Sequence of chain 1.B:
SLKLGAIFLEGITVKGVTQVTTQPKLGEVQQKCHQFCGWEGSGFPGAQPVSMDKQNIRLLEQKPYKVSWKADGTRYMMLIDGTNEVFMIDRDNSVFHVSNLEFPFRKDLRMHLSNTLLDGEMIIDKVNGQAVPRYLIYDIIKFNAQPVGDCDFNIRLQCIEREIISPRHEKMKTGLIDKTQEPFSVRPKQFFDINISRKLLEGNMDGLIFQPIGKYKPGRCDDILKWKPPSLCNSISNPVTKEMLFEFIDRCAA

Binding-site contacts:
Ligand atom CZ contacts residue CYS159 of chain 1.B at 3.8 Å (hydrophobic).
Ligand atom CD1 contacts residue PHE143 of chain 1.B at 3.9 Å (hydrophobic).
Ligand atom OG contacts residue ARG162 of chain 1.B at 4.0 Å.
Ligand atom O contacts residue CYS151 of chain 1.B at 4.2 Å.
Ligand atom CE1 contacts residue GLU163 of chain 1.B at 3.5 Å.
Ligand atom O contacts residue PRO147 of chain 1.B at 4.0 Å.
Ligand atom OG contacts residue ARG106 of chain 1.B at 3.3 Å (salt-bridge).
Ligand atom N contacts residue CYS151 of chain 1.B at 3.5 Å (h-bond).
Ligand atom CB contacts residue VAL148 of chain 1.B at 4.1 Å (hydrophobic).
Ligand atom O2P contacts residue ARG106 of chain 1.B at 2.7 Å (salt-bridge).
Ligand atom CZ contacts residue GLU163 of chain 1.B at 3.7 Å.
Ligand atom C contacts residue CYS151 of chain 1.B at 3.7 Å (hydrophobic).
Ligand atom N contacts residue CYS151 of chain 1.B at 4.2 Å.
Ligand atom CD contacts residue CYS151 of chain 1.B at 4.2 Å (hydrophobic).
Ligand atom CD2 contacts residue ILE155 of chain 1.B at 4.1 Å (hydrophobic).
Ligand atom CA contacts residue CYS151 of chain 1.B at 4.0 Å (hydrophobic).
Ligand atom P contacts residue ARG106 of chain 1.B at 3.4 Å.
Ligand atom CD contacts residue ASP150 of chain 1.B at 4.2 Å.
Ligand atom CB contacts residue ASP150 of chain 1.B at 3.9 Å.
Ligand atom O3P contacts residue ARG162 of chain 1.B at 2.8 Å (salt-bridge).
Ligand atom CA contacts residue CYS151 of chain 1.B at 4.0 Å (hydrophobic).
Ligand atom O2P contacts residue LYS107 of chain 1.B at 3.9 Å.
Ligand atom CG contacts residue ASP150 of chain 1.B at 3.7 Å.
Ligand atom CE1 contacts residue PHE143 of chain 1.B at 4.1 Å (hydrophobic).
Ligand atom CD2 contacts residue VAL148 of chain 1.B at 3.9 Å (hydrophobic).
Ligand atom CE1 contacts residue CYS159 of chain 1.B at 4.2 Å (hydrophobic).
Ligand atom O2P contacts residue ARG162 of chain 1.B at 4.3 Å.
Ligand atom O3P contacts residue ARG106 of chain 1.B at 3.6 Å (salt-bridge).
Ligand atom P contacts residue ARG162 of chain 1.B at 3.9 Å.
Ligand atom O contacts residue VAL148 of chain 1.B at 3.9 Å.
Ligand atom O contacts residue GLN146 of chain 1.B at 3.9 Å.
Ligand atom OH contacts residue CYS159 of chain 1.B at 4.0 Å.
Ligand atom O contacts residue CYS151 of chain 1.B at 4.3 Å.
Ligand atom CD contacts residue ARG162 of chain 1.B at 3.9 Å.
Ligand atom CB contacts residue GLN146 of chain 1.B at 4.1 Å.
Ligand atom CE2 contacts residue CYS159 of chain 1.B at 3.6 Å (hydrophobic).
Ligand atom OH contacts residue ARG162 of chain 1.B at 4.0 Å.
Ligand atom OH contacts residue GLU163 of chain 1.B at 2.9 Å (salt-bridge).
Ligand atom C contacts residue CYS151 of chain 1.B at 4.2 Å (hydrophobic).
Ligand atom CD2 contacts residue CYS159 of chain 1.B at 3.9 Å (hydrophobic).

A protein and the small-molecule ligand that binds it are described below.
Small molecule (SMILES): C[C@@H](O)[C@H](NC(=O)[C@@H]1CCCN1C(=O)[C@H](COP(=O)(O)O)NC(=O)[C@H](Cc1ccc(O)cc1)NC(=O)[C@H](CO)NC(=O)[C@@H]1CCCN1C(=O)[C@@H](N)COP(=O)(O)O)C(=O)N[C@@H](COP(=O)(O)O)C(=O)N1CCC[C@H]1C(=O)N[C@@H](CO)C(=O)N[C@@H](Cc1ccc(O)cc1)C(=O)N[C@@H](COP(=O)(O)O)C(=O)N1CCC[C@H]1C=O